Sequence of chain 1.A:
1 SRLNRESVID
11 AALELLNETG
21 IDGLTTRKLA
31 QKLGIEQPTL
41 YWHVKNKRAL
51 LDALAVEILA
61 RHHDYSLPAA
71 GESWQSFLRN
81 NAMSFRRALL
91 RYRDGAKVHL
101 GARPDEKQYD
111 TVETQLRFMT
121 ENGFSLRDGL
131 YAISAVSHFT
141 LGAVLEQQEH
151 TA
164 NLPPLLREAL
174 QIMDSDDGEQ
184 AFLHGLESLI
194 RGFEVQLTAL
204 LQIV

The small molecule below binds the protein below.
Small molecule (SMILES): CN(C)C1C(O)=C(C(N)=O)C(=O)[C@@]2(O)C(O)=C3C(=O)c4c(O)cccc4[C@@](C)(O)[C@H]3C[C@@H]12

Sequence of chain 2.A:
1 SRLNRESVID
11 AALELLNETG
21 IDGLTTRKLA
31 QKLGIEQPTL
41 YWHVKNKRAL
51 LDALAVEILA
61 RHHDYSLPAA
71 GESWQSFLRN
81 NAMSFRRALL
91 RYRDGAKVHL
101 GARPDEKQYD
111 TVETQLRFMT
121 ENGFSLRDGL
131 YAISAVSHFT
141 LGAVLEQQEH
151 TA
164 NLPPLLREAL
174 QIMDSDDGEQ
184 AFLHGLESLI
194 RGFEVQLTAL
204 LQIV

Binding-site contacts:
Ligand atom C7 contacts residue VAL112 of chain 1.A at 3.7 Å (hydrophobic).
Ligand atom C12 contacts residue MG1 of chain 1.C at 3.2 Å.
Ligand atom C8 contacts residue MET176 of chain 2.A at 3.0 Å (hydrophobic).
Ligand atom C43 contacts residue SER137 of chain 1.A at 3.1 Å.
Ligand atom O21 contacts residue GLN115 of chain 1.A at 3.3 Å (h-bond).
Ligand atom C62 contacts residue VAL112 of chain 1.A at 2.5 Å (hydrophobic).
Ligand atom O3 contacts residue HIS63 of chain 1.A at 2.5 Å (h-bond).
Ligand atom C4 contacts residue ASN81 of chain 1.A at 3.6 Å.
Ligand atom C10 contacts residue PRO104 of chain 1.A at 3.4 Å (hydrophobic).
Ligand atom O3 contacts residue ASN81 of chain 1.A at 3.0 Å (h-bond).
Ligand atom C42 contacts residue ASN81 of chain 1.A at 2.8 Å.
Ligand atom C3 contacts residue GLN115 of chain 1.A at 3.5 Å.
Ligand atom C42 contacts residue ILE133 of chain 1.A at 3.7 Å (hydrophobic).
Ligand atom C6 contacts residue VAL112 of chain 1.A at 3.3 Å (hydrophobic).
Ligand atom C41 contacts residue SER137 of chain 1.A at 3.7 Å.
Ligand atom C21 contacts residue HIS63 of chain 1.A at 3.6 Å.
Ligand atom O10 contacts residue PRO104 of chain 1.A at 3.3 Å.
Ligand atom O21 contacts residue THR111 of chain 1.A at 3.7 Å.
Ligand atom C1B contacts residue MG1 of chain 1.C at 3.7 Å.
Ligand atom N4 contacts residue ASN81 of chain 1.A at 2.6 Å (h-bond).
Ligand atom N4 contacts residue SER137 of chain 1.A at 3.7 Å.
Ligand atom C11 contacts residue MG1 of chain 1.C at 3.2 Å.
Ligand atom C8 contacts residue LEU169 of chain 2.A at 3.5 Å (hydrophobic).
Ligand atom C43 contacts residue PHE85 of chain 1.A at 3.4 Å (hydrophobic).
Ligand atom C7 contacts residue LEU169 of chain 2.A at 3.2 Å (hydrophobic).
Ligand atom O1C contacts residue PHE85 of chain 1.A at 3.3 Å.
Ligand atom O3 contacts residue GLN115 of chain 1.A at 3.5 Å (h-bond).
Ligand atom O11 contacts residue MG1 of chain 1.C at 2.1 Å.
Ligand atom C5 contacts residue GLN115 of chain 1.A at 3.4 Å.
Ligand atom O21 contacts residue HIS63 of chain 1.A at 3.1 Å.
Ligand atom C42 contacts residue SER137 of chain 1.A at 3.3 Å.
Ligand atom O12 contacts residue HIS99 of chain 1.A at 3.2 Å (h-bond).
Ligand atom O12 contacts residue MG1 of chain 1.C at 2.0 Å.
Ligand atom C43 contacts residue ASN81 of chain 1.A at 3.5 Å.
Ligand atom C9 contacts residue LEU173 of chain 2.A at 3.6 Å (hydrophobic).
Ligand atom O21 contacts residue SER66 of chain 1.A at 2.8 Å.
Ligand atom C9 contacts residue MET176 of chain 2.A at 3.0 Å (hydrophobic).
Ligand atom C4 contacts residue GLN115 of chain 1.A at 3.1 Å.
Ligand atom O6 contacts residue VAL112 of chain 1.A at 2.5 Å.
Ligand atom C3 contacts residue HIS63 of chain 1.A at 3.6 Å.